The small molecule below binds the protein below.
Small molecule (SMILES): CC(=O)N[C@@H]1[C@@H](O)[C@H](O)[C@@H](CO)O[C@H]1O

Sequence of chain 1.C:
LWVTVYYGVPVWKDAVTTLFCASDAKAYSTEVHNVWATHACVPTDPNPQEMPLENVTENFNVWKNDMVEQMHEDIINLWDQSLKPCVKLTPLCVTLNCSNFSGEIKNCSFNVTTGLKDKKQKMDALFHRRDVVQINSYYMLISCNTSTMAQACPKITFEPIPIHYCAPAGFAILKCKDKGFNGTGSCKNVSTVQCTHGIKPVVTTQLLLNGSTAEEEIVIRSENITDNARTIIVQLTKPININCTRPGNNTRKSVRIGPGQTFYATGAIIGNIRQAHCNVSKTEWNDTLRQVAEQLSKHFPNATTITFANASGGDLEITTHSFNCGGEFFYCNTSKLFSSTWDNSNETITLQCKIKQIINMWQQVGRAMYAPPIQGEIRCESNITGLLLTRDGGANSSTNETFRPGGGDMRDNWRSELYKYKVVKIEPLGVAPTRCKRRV

Binding-site contacts:
Ligand atom C4 contacts residue ASN169 of chain 1.C at 4.2 Å.
Ligand atom C2 contacts residue ARG280 of chain 3.C at 3.8 Å.
Ligand atom O7 contacts residue ARG280 of chain 3.C at 2.8 Å (salt-bridge).
Ligand atom C8 contacts residue THR170 of chain 1.C at 3.7 Å.
Ligand atom C8 contacts residue ARG280 of chain 3.C at 3.6 Å.
Ligand atom O5 contacts residue ASN169 of chain 1.C at 2.4 Å (h-bond).
Ligand atom N2 contacts residue THR170 of chain 1.C at 3.3 Å.
Ligand atom C5 contacts residue ASN169 of chain 1.C at 3.7 Å.
Ligand atom C7 contacts residue ASN169 of chain 1.C at 3.9 Å.
Ligand atom C3 contacts residue ASN169 of chain 1.C at 3.8 Å.
Ligand atom N2 contacts residue ARG280 of chain 3.C at 3.6 Å.
Ligand atom N2 contacts residue ASN169 of chain 1.C at 2.9 Å (h-bond).
Ligand atom C7 contacts residue ARG280 of chain 3.C at 3.2 Å.
Ligand atom C1 contacts residue ASN169 of chain 1.C at 1.4 Å.
Ligand atom C7 contacts residue THR170 of chain 1.C at 4.1 Å.
Ligand atom C2 contacts residue ASN169 of chain 1.C at 2.5 Å.
Ligand atom C8 contacts residue ASN169 of chain 1.C at 4.2 Å.
Ligand atom C2 contacts residue THR170 of chain 1.C at 4.3 Å.
Ligand atom O7 contacts residue ASN169 of chain 1.C at 4.5 Å.
Ligand atom C1 contacts residue THR170 of chain 1.C at 4.2 Å.
Ligand atom C1 contacts residue ARG280 of chain 3.C at 4.4 Å.

Sequence of chain 3.C:
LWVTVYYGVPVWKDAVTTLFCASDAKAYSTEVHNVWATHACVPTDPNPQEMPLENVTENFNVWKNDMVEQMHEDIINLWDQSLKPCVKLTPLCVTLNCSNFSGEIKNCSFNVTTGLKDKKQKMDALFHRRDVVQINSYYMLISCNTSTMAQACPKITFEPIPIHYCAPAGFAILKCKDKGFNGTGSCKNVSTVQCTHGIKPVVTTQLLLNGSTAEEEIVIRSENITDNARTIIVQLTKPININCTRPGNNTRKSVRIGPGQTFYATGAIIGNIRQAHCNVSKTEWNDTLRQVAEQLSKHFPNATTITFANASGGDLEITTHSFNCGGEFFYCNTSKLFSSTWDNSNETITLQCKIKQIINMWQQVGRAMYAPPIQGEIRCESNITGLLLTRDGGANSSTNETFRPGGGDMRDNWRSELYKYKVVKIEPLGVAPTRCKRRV